Sequence of chain 4.C:
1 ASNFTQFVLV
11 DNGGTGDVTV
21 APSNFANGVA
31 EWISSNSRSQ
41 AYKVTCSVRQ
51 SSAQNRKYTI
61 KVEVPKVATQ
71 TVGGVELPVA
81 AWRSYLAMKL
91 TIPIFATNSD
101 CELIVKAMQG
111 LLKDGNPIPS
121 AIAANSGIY

A small-molecule ligand and the protein it binds are described below.
Small molecule (SMILES): Nc1ccn([C@@H]2O[C@H](CO[P](=O)(O)O[C@H]3[C@@H](O)[C@H](n4cnc5c(N)ncnc54)O[C@@H]3CO[P](=O)(O)O[C@H]3[C@@H](O)[C@H](n4cnc5c(=O)nc(N)[nH]c54)O[C@@H]3CO[P](=O)(O)O[C@H]3[C@@H](O)[C@H](n4cnc5c(N)ncnc54)O[C@@H]3CO[P](=O)(O)O[C@H]3[C@@H](O)[C@H](n4cnc5c(N)ncnc54)O[C@@H]3CO[P](=O)(O)O[C@H]3[C@@H](O)[C@H](n4ccc(=O)[nH]c4=O)O[C@@H]3CO[P](=O)(O)O[C@H]3[C@@H](O)[C@H](n4ccc(N)nc4=O)O[C@@H]3CO[P](=O)(O)O[C@H]3[C@@H](O)[C@H](n4ccc(=O)[nH]c4=O)O[C@@H]3CO[P](=O)(O)O[C@H]3[C@@H](O)[C@H](n4cnc5c(=O)nc(N)[nH]c54)O[C@@H]3CO)[C@@H](O)[C@H]2O)c(=O)n1

Binding-site contacts:
Ligand atom OP2 contacts residue SER51 of chain 4.C at 3.3 Å (h-bond).
Ligand atom C4' contacts residue ARG49 of chain 4.C at 3.6 Å.
Ligand atom C6 contacts residue THR45 of chain 50.C at 3.4 Å.
Ligand atom OP2 contacts residue TYR85 of chain 50.C at 2.6 Å (h-bond).
Ligand atom P contacts residue SER51 of chain 4.C at 3.2 Å.
Ligand atom N7 contacts residue THR45 of chain 50.C at 2.7 Å (h-bond).
Ligand atom OP1 contacts residue SER51 of chain 4.C at 2.7 Å (h-bond).
Ligand atom N6 contacts residue THR45 of chain 50.C at 2.8 Å (h-bond).
Ligand atom O4' contacts residue LYS61 of chain 50.C at 3.7 Å.
Ligand atom OP2 contacts residue LYS57 of chain 4.C at 3.0 Å (salt-bridge).
Ligand atom C8 contacts residue LYS61 of chain 50.C at 3.6 Å.
Ligand atom O5' contacts residue ARG49 of chain 4.C at 3.6 Å (salt-bridge).
Ligand atom P contacts residue ARG49 of chain 4.C at 3.7 Å.
Ligand atom N7 contacts residue LYS61 of chain 50.C at 3.4 Å.
Ligand atom N7 contacts residue TYR85 of chain 50.C at 3.8 Å.
Ligand atom O3' contacts residue ARG49 of chain 4.C at 3.6 Å (salt-bridge).
Ligand atom O5' contacts residue LYS89 of chain 4.C at 3.2 Å (salt-bridge).
Ligand atom N9 contacts residue LYS61 of chain 50.C at 3.8 Å.
Ligand atom OP2 contacts residue LYS57 of chain 4.C at 3.5 Å (salt-bridge).
Ligand atom C5 contacts residue THR45 of chain 50.C at 3.4 Å.
Ligand atom OP2 contacts residue THR91 of chain 4.C at 3.7 Å.
Ligand atom OP2 contacts residue LYS89 of chain 4.C at 3.5 Å (salt-bridge).
Ligand atom OP1 contacts residue ASN55 of chain 4.C at 3.0 Å (h-bond).
Ligand atom C2 contacts residue SER47 of chain 50.C at 3.2 Å.
Ligand atom C6 contacts residue THR59 of chain 50.C at 3.5 Å.
Ligand atom OP1 contacts residue LYS57 of chain 4.C at 2.9 Å.
Ligand atom N1 contacts residue SER47 of chain 50.C at 2.7 Å (h-bond).
Ligand atom OP1 contacts residue LYS89 of chain 4.C at 3.5 Å (salt-bridge).
Ligand atom OP2 contacts residue LYS43 of chain 50.C at 2.7 Å (salt-bridge).
Ligand atom OP1 contacts residue ARG49 of chain 4.C at 2.6 Å (salt-bridge).
Ligand atom O5' contacts residue LYS57 of chain 4.C at 2.8 Å (salt-bridge).
Ligand atom C5' contacts residue ARG49 of chain 4.C at 2.6 Å.
Ligand atom P contacts residue LYS57 of chain 4.C at 3.1 Å.
Ligand atom OP1 contacts residue ASN55 of chain 4.C at 3.2 Å.
Ligand atom OP1 contacts residue SER52 of chain 4.C at 3.1 Å.
Ligand atom N6 contacts residue THR59 of chain 50.C at 2.7 Å (h-bond).
Ligand atom N6 contacts residue CYS46 of chain 50.C at 3.6 Å (h-bond).
Ligand atom N1 contacts residue THR59 of chain 50.C at 3.4 Å.
Ligand atom O3' contacts residue SER51 of chain 4.C at 3.3 Å (h-bond).
Ligand atom C5' contacts residue LYS57 of chain 4.C at 3.8 Å.

Sequence of chain 50.C:
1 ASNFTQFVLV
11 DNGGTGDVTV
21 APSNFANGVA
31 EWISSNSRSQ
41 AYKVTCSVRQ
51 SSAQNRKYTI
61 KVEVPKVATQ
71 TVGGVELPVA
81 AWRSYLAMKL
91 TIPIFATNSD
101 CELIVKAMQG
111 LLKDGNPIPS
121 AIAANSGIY